This protein binds this small molecule.
Small molecule (SMILES): N[C@@H](CCC(O)(O)C=O)C(=O)O

Binding-site contacts:
Ligand atom CG contacts residue TYR27 of chain 1.B at 2.1 Å (hydrophobic).
Ligand atom C contacts residue GLY92 of chain 1.B at 4.1 Å.
Ligand atom OXT contacts residue SER60 of chain 1.B at 3.2 Å (h-bond).
Ligand atom OE1 contacts residue TYR27 of chain 1.B at 3.2 Å (h-bond).
Ligand atom CD contacts residue TYR27 of chain 1.B at 1.1 Å (hydrophobic).
Ligand atom OXT contacts residue GLU61 of chain 1.B at 3.9 Å.
Ligand atom O contacts residue ASP94 of chain 1.B at 3.3 Å (salt-bridge).
Ligand atom CE contacts residue SER118 of chain 1.B at 3.5 Å.
Ligand atom N contacts residue GLU61 of chain 1.B at 3.0 Å (salt-bridge).
Ligand atom O contacts residue GLY92 of chain 1.B at 3.6 Å.
Ligand atom CA contacts residue THR13 of chain 1.B at 3.8 Å.
Ligand atom C contacts residue SER60 of chain 1.B at 3.8 Å.
Ligand atom CE contacts residue TYR27 of chain 1.B at 2.3 Å (hydrophobic).
Ligand atom CB contacts residue ASP94 of chain 1.B at 3.8 Å.
Ligand atom N contacts residue GLU287 of chain 1.A at 2.7 Å (salt-bridge).
Ligand atom CB contacts residue THR13 of chain 1.B at 2.7 Å.
Ligand atom OXT contacts residue ALA59 of chain 1.B at 3.5 Å.
Ligand atom CE contacts residue THR93 of chain 1.B at 3.5 Å.
Ligand atom CA contacts residue GLU61 of chain 1.B at 3.7 Å.
Ligand atom CE contacts residue MET119 of chain 1.B at 4.0 Å (hydrophobic).
Ligand atom CA contacts residue ASP94 of chain 1.B at 3.9 Å.
Ligand atom CG contacts residue THR13 of chain 1.B at 1.6 Å.
Ligand atom CB contacts residue GLU287 of chain 1.A at 3.5 Å.
Ligand atom CA contacts residue GLU287 of chain 1.A at 3.3 Å.
Ligand atom O contacts residue GLU61 of chain 1.B at 3.8 Å.
Ligand atom N contacts residue SER251 of chain 1.A at 3.5 Å (h-bond).
Ligand atom OXT contacts residue GLY92 of chain 1.B at 3.9 Å.
Ligand atom OE1 contacts residue THR93 of chain 1.B at 3.0 Å (h-bond).
Ligand atom OXT contacts residue ALA29 of chain 1.B at 3.9 Å.
Ligand atom OE1 contacts residue SER118 of chain 1.B at 2.8 Å (h-bond).
Ligand atom CB contacts residue TYR27 of chain 1.B at 3.1 Å (hydrophobic).
Ligand atom O contacts residue THR93 of chain 1.B at 3.6 Å.
Ligand atom C contacts residue GLU61 of chain 1.B at 3.5 Å.
Ligand atom O contacts residue SER60 of chain 1.B at 3.0 Å (h-bond).
Ligand atom CG contacts residue GLU287 of chain 1.A at 3.9 Å.
Ligand atom CE contacts residue THR13 of chain 1.B at 2.2 Å.
Ligand atom CD contacts residue THR13 of chain 1.B at 1.4 Å.
Ligand atom N contacts residue ASP94 of chain 1.B at 2.8 Å (salt-bridge).
Ligand atom OE1 contacts residue THR13 of chain 1.B at 2.1 Å (h-bond).
Ligand atom OXT contacts residue GLY12 of chain 1.B at 3.6 Å.

Sequence of chain 1.B:
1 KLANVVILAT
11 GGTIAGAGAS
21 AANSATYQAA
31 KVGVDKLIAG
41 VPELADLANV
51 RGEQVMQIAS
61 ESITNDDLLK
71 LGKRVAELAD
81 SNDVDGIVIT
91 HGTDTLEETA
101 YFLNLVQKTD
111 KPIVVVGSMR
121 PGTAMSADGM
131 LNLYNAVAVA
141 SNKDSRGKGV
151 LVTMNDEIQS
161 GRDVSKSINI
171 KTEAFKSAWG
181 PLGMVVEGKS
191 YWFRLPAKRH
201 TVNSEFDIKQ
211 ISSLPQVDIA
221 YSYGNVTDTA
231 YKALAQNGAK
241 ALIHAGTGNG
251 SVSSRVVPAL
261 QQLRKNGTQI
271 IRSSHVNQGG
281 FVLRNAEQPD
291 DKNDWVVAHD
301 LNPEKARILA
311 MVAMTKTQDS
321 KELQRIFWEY

Sequence of chain 1.A:
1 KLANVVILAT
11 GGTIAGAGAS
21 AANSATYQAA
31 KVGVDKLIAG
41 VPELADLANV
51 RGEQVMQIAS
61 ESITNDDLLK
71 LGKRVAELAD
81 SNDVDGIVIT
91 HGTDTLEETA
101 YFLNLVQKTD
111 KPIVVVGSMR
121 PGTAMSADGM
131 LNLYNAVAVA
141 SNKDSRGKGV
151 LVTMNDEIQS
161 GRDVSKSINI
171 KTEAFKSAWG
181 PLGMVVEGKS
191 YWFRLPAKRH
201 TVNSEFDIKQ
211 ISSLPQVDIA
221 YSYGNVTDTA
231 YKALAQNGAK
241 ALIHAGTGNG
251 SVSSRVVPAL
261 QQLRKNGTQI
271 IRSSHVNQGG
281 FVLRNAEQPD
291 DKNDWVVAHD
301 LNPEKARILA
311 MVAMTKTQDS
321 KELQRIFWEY